Sequence of chain 1.A:
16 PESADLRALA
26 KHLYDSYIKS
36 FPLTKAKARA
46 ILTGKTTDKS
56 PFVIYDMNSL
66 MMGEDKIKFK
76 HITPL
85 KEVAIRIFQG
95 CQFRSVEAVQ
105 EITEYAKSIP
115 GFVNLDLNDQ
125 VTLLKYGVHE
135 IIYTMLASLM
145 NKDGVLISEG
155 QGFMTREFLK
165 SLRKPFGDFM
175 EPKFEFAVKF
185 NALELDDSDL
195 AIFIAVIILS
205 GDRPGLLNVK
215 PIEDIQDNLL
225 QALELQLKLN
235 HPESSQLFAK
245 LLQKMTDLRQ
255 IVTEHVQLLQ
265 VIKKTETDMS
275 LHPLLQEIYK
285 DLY

The protein below binds the small molecule below.
Small molecule (SMILES): CN1CCN(Cc2ccc(C(=O)NCc3cccc(COc4ccccc4NC(=O)c4cccc([N+](=O)[O-])c4)c3)cc2)CC1

Binding-site contacts:
Ligand atom CBG contacts residue CYS95 of chain 1.A at 3.0 Å (hydrophobic).
Ligand atom CBL contacts residue CYS95 of chain 1.A at 2.6 Å (hydrophobic).
Ligand atom OAB contacts residue PHE74 of chain 1.A at 3.2 Å.
Ligand atom OAD contacts residue TYR283 of chain 1.A at 3.5 Å (h-bond).
Ligand atom CAV contacts residue ILE91 of chain 1.A at 3.7 Å (hydrophobic).
Ligand atom CBL contacts residue SER99 of chain 1.A at 3.7 Å.
Ligand atom NBC contacts residue GLY94 of chain 1.A at 3.5 Å.
Ligand atom CBO contacts residue ARG98 of chain 1.A at 3.6 Å.
Ligand atom OAD contacts residue LEU263 of chain 1.A at 3.2 Å.
Ligand atom CAK contacts residue CYS95 of chain 1.A at 3.7 Å (hydrophobic).
Ligand atom CAT contacts residue ILE151 of chain 1.A at 3.5 Å (hydrophobic).
Ligand atom CAS contacts residue LEU140 of chain 1.A at 3.7 Å (hydrophobic).
Ligand atom CAP contacts residue ILE136 of chain 1.A at 3.4 Å (hydrophobic).
Ligand atom OAE contacts residue SER99 of chain 1.A at 3.4 Å (h-bond).
Ligand atom CAY contacts residue ILE72 of chain 1.A at 3.2 Å (hydrophobic).
Ligand atom CBO contacts residue LEU140 of chain 1.A at 3.7 Å (hydrophobic).
Ligand atom CAL contacts residue PHE173 of chain 1.A at 3.5 Å (hydrophobic).
Ligand atom CAU contacts residue SER99 of chain 1.A at 3.3 Å.
Ligand atom CAY contacts residue SER152 of chain 1.A at 3.4 Å.
Ligand atom CAS contacts residue ARG98 of chain 1.A at 3.4 Å.
Ligand atom OAE contacts residue TYR283 of chain 1.A at 2.1 Å (h-bond).
Ligand atom CAI contacts residue GLN96 of chain 1.A at 3.7 Å.
Ligand atom NBD contacts residue CYS95 of chain 1.A at 3.1 Å (h-bond).
Ligand atom CAI contacts residue PHE173 of chain 1.A at 3.4 Å (hydrophobic).
Ligand atom CAM contacts residue PHE92 of chain 1.A at 3.5 Å (hydrophobic).
Ligand atom CAQ contacts residue GLY94 of chain 1.A at 3.5 Å.
Ligand atom CAI contacts residue CYS95 of chain 1.A at 2.7 Å (hydrophobic).
Ligand atom OAC contacts residue ILE136 of chain 1.A at 3.5 Å.
Ligand atom CAM contacts residue PHE173 of chain 1.A at 3.5 Å (hydrophobic).
Ligand atom CAT contacts residue CYS95 of chain 1.A at 3.7 Å (hydrophobic).
Ligand atom CAI contacts residue PHE92 of chain 1.A at 3.5 Å (hydrophobic).
Ligand atom CAW contacts residue SER152 of chain 1.A at 3.5 Å.
Ligand atom CBH contacts residue ILE151 of chain 1.A at 3.6 Å (hydrophobic).
Ligand atom CAR contacts residue ILE77 of chain 1.A at 3.4 Å (hydrophobic).
Ligand atom CAA contacts residue GLU153 of chain 1.A at 3.3 Å.
Ligand atom NBR contacts residue LEU279 of chain 1.A at 3.7 Å.
Ligand atom CAO contacts residue ILE72 of chain 1.A at 3.6 Å (hydrophobic).
Ligand atom OAD contacts residue LEU279 of chain 1.A at 3.4 Å.
Ligand atom NBR contacts residue TYR283 of chain 1.A at 3.1 Å (h-bond).
Ligand atom CAL contacts residue CYS95 of chain 1.A at 1.7 Å (hydrophobic).